Sequence of chain 1.G:
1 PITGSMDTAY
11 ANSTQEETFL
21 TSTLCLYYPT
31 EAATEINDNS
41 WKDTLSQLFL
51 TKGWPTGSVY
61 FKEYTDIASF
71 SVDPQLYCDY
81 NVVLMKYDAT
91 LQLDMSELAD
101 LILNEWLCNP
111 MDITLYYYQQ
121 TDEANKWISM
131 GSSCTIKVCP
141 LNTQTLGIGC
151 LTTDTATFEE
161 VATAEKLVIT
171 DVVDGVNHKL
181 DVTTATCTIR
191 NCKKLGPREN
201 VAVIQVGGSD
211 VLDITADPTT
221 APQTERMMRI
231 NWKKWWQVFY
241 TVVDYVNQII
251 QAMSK

Binding-site contacts:
Ligand atom C5 contacts residue ASN12 of chain 1.G at 4.1 Å.
Ligand atom N2 contacts residue ASN12 of chain 1.G at 3.8 Å.
Ligand atom O7 contacts residue ASN12 of chain 1.G at 3.6 Å.
Ligand atom C7 contacts residue ASN12 of chain 1.G at 3.9 Å.
Ligand atom C2 contacts residue ASN12 of chain 1.G at 3.3 Å.
Ligand atom O5 contacts residue ASN12 of chain 1.G at 2.7 Å (h-bond).
Ligand atom C1 contacts residue ASN12 of chain 1.G at 2.2 Å.

The small molecule below binds the protein below.
Small molecule (SMILES): CC(=O)N[C@H]1[C@H](O[C@H]2[C@H](O)[C@@H](NC(C)=O)CO[C@@H]2CO)O[C@H](CO)[C@@H](O)[C@@H]1O